Binding-site contacts:
Ligand atom O6P contacts residue ARG295 of chain 1.C at 2.9 Å (salt-bridge).
Ligand atom O2 contacts residue THR173 of chain 1.C at 3.1 Å (h-bond).
Ligand atom C3 contacts residue KCX201 of chain 1.C at 3.3 Å.
Ligand atom O5P contacts residue HIS327 of chain 1.C at 2.9 Å (h-bond).
Ligand atom O6 contacts residue LYS177 of chain 1.C at 3.2 Å (salt-bridge).
Ligand atom O4P contacts residue ARG295 of chain 1.C at 2.9 Å (salt-bridge).
Ligand atom O1P contacts residue LYS175 of chain 1.C at 3.4 Å.
Ligand atom C contacts residue GLU60 of chain 1.E at 3.3 Å.
Ligand atom O1 contacts residue LYS175 of chain 1.C at 3.5 Å (salt-bridge).
Ligand atom O1P contacts residue GLY403 of chain 1.C at 3.5 Å.
Ligand atom O4 contacts residue SER379 of chain 1.C at 2.7 Å (h-bond).
Ligand atom O3P contacts residue TRP66 of chain 1.E at 3.2 Å.
Ligand atom O1P contacts residue THR65 of chain 1.E at 2.8 Å (h-bond).
Ligand atom O4P contacts residue LEU335 of chain 1.C at 3.4 Å.
Ligand atom O6 contacts residue CA1 of chain 1.S at 2.7 Å.
Ligand atom O3P contacts residue GLY381 of chain 1.C at 2.9 Å (h-bond).
Ligand atom O2 contacts residue LYS175 of chain 1.C at 3.0 Å (salt-bridge).
Ligand atom O1 contacts residue LYS334 of chain 1.C at 3.5 Å (salt-bridge).
Ligand atom O4 contacts residue GLY380 of chain 1.C at 3.3 Å.
Ligand atom O1P contacts residue GLY404 of chain 1.C at 2.7 Å (h-bond).
Ligand atom O2P contacts residue GLY403 of chain 1.C at 2.9 Å (h-bond).
Ligand atom O6 contacts residue GLU60 of chain 1.E at 3.0 Å (salt-bridge).
Ligand atom O6 contacts residue LYS175 of chain 1.C at 3.5 Å (salt-bridge).
Ligand atom O3 contacts residue CA1 of chain 1.S at 2.8 Å.
Ligand atom O7 contacts residue GLU60 of chain 1.E at 2.7 Å (salt-bridge).
Ligand atom P1 contacts residue THR65 of chain 1.E at 3.4 Å.
Ligand atom O7 contacts residue LYS334 of chain 1.C at 2.8 Å (salt-bridge).
Ligand atom O6 contacts residue ASN123 of chain 1.E at 3.1 Å (h-bond).
Ligand atom O5P contacts residue SER379 of chain 1.C at 3.5 Å (h-bond).
Ligand atom O3 contacts residue HIS294 of chain 1.C at 3.0 Å (h-bond).
Ligand atom C3 contacts residue CA1 of chain 1.S at 3.5 Å.
Ligand atom C3 contacts residue SER379 of chain 1.C at 3.4 Å.
Ligand atom O5 contacts residue LEU335 of chain 1.C at 3.2 Å.
Ligand atom C contacts residue CA1 of chain 1.S at 3.3 Å.
Ligand atom O3P contacts residue GLY380 of chain 1.C at 3.4 Å.
Ligand atom C2 contacts residue CA1 of chain 1.S at 3.3 Å.
Ligand atom O3 contacts residue KCX201 of chain 1.C at 2.7 Å (h-bond).
Ligand atom O3P contacts residue LYS334 of chain 1.C at 2.8 Å (salt-bridge).
Ligand atom O2 contacts residue CA1 of chain 1.S at 2.7 Å.
Ligand atom O3P contacts residue THR65 of chain 1.E at 3.4 Å (h-bond).

Sequence of chain 1.E:
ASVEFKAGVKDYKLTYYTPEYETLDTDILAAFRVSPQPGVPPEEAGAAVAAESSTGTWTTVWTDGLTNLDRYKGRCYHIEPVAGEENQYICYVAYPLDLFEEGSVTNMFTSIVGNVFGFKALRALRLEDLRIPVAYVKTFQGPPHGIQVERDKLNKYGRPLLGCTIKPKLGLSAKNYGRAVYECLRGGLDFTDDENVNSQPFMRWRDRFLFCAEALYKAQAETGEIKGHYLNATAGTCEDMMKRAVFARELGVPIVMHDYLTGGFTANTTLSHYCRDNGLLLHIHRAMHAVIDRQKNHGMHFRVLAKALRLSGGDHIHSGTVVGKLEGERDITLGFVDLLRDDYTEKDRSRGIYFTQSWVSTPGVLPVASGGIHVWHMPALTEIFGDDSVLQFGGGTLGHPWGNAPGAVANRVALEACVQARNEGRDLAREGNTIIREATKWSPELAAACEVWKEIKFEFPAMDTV

A small-molecule ligand and the protein it binds are described below.
Small molecule (SMILES): O=C(O)[C@@](O)(COP(=O)(O)O)[C@H](O)[C@H](O)COP(=O)(O)O

Sequence of chain 1.C:
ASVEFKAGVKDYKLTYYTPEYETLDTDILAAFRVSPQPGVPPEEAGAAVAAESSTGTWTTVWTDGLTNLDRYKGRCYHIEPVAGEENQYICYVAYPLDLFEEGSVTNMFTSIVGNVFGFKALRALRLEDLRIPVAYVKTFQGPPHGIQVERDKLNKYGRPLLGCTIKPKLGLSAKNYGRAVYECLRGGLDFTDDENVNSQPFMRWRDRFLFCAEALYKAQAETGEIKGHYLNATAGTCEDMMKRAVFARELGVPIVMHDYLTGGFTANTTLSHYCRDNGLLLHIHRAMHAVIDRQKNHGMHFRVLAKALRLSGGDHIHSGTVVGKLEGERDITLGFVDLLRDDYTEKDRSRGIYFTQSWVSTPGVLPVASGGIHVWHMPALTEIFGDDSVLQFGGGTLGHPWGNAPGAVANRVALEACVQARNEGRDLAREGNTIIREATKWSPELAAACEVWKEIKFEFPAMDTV